This protein binds this small molecule.
Small molecule (SMILES): C[C@H](C(=O)O)c1ccc(-c2ccccc2)c(F)c1

Binding-site contacts:
Ligand atom O1 contacts residue ARG89 of chain 1.A at 2.9 Å (salt-bridge).
Ligand atom F contacts residue SER499 of chain 1.A at 3.1 Å.
Ligand atom C13 contacts residue LEU328 of chain 1.A at 3.9 Å (hydrophobic).
Ligand atom C contacts residue GLY495 of chain 1.A at 3.7 Å.
Ligand atom C13 contacts residue TYR324 of chain 1.A at 3.9 Å (hydrophobic).
Ligand atom C3 contacts residue SER499 of chain 1.A at 3.8 Å.
Ligand atom C14 contacts residue ALA496 of chain 1.A at 3.9 Å (hydrophobic).
Ligand atom C1 contacts residue ALA496 of chain 1.A at 3.7 Å (hydrophobic).
Ligand atom C6 contacts residue ALA496 of chain 1.A at 3.9 Å (hydrophobic).
Ligand atom O1 contacts residue TYR324 of chain 1.A at 2.7 Å (h-bond).
Ligand atom O contacts residue VAL85 of chain 1.A at 3.5 Å.
Ligand atom C5 contacts residue TYR354 of chain 1.A at 3.8 Å (hydrophobic).
Ligand atom C13 contacts residue VAL318 of chain 1.A at 4.0 Å (hydrophobic).
Ligand atom F contacts residue ALA496 of chain 1.A at 3.5 Å.
Ligand atom O contacts residue ALA496 of chain 1.A at 3.4 Å.
Ligand atom C10 contacts residue ALA496 of chain 1.A at 3.6 Å (hydrophobic).
Ligand atom C4 contacts residue TRP356 of chain 1.A at 3.9 Å (hydrophobic).
Ligand atom C12 contacts residue TYR324 of chain 1.A at 3.5 Å (hydrophobic).
Ligand atom C1 contacts residue GLY495 of chain 1.A at 3.6 Å.
Ligand atom C10 contacts residue VAL318 of chain 1.A at 3.6 Å (hydrophobic).
Ligand atom C9 contacts residue VAL318 of chain 1.A at 3.9 Å (hydrophobic).
Ligand atom C2 contacts residue LEU321 of chain 1.A at 3.8 Å (hydrophobic).
Ligand atom C5 contacts residue TRP356 of chain 1.A at 3.4 Å (hydrophobic).
Ligand atom O1 contacts residue ILE492 of chain 1.A at 4.0 Å.
Ligand atom C14 contacts residue ARG89 of chain 1.A at 3.6 Å.
Ligand atom O contacts residue LEU500 of chain 1.A at 3.7 Å.
Ligand atom C4 contacts residue TYR354 of chain 1.A at 3.4 Å (hydrophobic).
Ligand atom C4 contacts residue SER499 of chain 1.A at 4.0 Å.
Ligand atom C1 contacts residue MET491 of chain 1.A at 3.7 Å (hydrophobic).
Ligand atom C contacts residue TRP356 of chain 1.A at 3.8 Å (hydrophobic).
Ligand atom C11 contacts residue VAL318 of chain 1.A at 3.8 Å (hydrophobic).
Ligand atom C14 contacts residue TYR324 of chain 1.A at 3.7 Å (hydrophobic).
Ligand atom C9 contacts residue ALA496 of chain 1.A at 4.0 Å (hydrophobic).
Ligand atom C4 contacts residue LEU321 of chain 1.A at 3.8 Å (hydrophobic).
Ligand atom C3 contacts residue LEU321 of chain 1.A at 3.6 Å (hydrophobic).
Ligand atom O contacts residue ARG89 of chain 1.A at 2.9 Å (salt-bridge).
Ligand atom C contacts residue MET491 of chain 1.A at 3.9 Å (hydrophobic).
Ligand atom C11 contacts residue ALA496 of chain 1.A at 3.6 Å (hydrophobic).
Ligand atom C8 contacts residue ILE492 of chain 1.A at 3.9 Å (hydrophobic).
Ligand atom F contacts residue LEU500 of chain 1.A at 3.9 Å.

Sequence of chain 1.A:
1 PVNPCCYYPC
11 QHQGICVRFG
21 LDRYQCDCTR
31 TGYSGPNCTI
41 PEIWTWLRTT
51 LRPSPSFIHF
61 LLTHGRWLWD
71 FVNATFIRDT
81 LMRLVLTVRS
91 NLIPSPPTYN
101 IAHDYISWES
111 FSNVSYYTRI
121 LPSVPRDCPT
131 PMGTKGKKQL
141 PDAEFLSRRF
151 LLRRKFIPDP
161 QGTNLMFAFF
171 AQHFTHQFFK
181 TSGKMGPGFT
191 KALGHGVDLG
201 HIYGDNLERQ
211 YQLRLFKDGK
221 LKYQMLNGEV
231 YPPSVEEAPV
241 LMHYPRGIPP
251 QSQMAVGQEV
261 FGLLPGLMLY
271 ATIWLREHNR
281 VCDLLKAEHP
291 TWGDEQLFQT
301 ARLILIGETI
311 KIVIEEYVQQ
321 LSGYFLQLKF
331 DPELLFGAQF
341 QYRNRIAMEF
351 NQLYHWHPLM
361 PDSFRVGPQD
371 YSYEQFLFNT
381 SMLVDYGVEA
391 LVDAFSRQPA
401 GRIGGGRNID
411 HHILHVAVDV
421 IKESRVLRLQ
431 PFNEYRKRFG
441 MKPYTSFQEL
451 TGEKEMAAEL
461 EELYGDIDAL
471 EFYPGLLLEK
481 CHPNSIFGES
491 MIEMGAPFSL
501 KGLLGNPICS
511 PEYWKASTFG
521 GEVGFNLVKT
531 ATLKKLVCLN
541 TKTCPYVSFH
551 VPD